A small-molecule ligand and the protein it binds are described below.
Small molecule (SMILES): Nc1ncnc2[nH]cnc12

Binding-site contacts:
Ligand atom N9 contacts residue HIS630 of chain 5.C at 4.4 Å.
Ligand atom N1 contacts residue GLY639 of chain 5.C at 3.0 Å (h-bond).
Ligand atom C2 contacts residue GLY639 of chain 5.C at 2.9 Å.
Ligand atom N3 contacts residue PRO631 of chain 5.C at 4.1 Å.
Ligand atom N3 contacts residue GLY639 of chain 5.C at 4.2 Å.
Ligand atom N1 contacts residue PRO631 of chain 5.C at 4.2 Å.
Ligand atom N6 contacts residue PHE638 of chain 5.C at 3.7 Å.
Ligand atom N6 contacts residue GLY639 of chain 5.C at 3.5 Å (h-bond).
Ligand atom N7 contacts residue HIS630 of chain 5.C at 3.7 Å.
Ligand atom C5 contacts residue SER632 of chain 5.C at 3.9 Å.
Ligand atom C2 contacts residue ILE622 of chain 5.C at 4.3 Å (hydrophobic).
Ligand atom C5 contacts residue PRO420 of chain 5.C at 4.5 Å (hydrophobic).
Ligand atom C8 contacts residue HIS630 of chain 5.C at 3.3 Å.
Ligand atom C2 contacts residue PRO631 of chain 5.C at 4.2 Å (hydrophobic).
Ligand atom N7 contacts residue ASP609 of chain 5.C at 4.0 Å.
Ligand atom N9 contacts residue PRO631 of chain 5.C at 3.8 Å.
Ligand atom C6 contacts residue GLY639 of chain 5.C at 3.7 Å.
Ligand atom N6 contacts residue PRO633 of chain 5.C at 4.4 Å.
Ligand atom N7 contacts residue SER632 of chain 5.C at 3.7 Å.
Ligand atom C4 contacts residue PRO631 of chain 5.C at 4.2 Å (hydrophobic).
Ligand atom C5 contacts residue PRO631 of chain 5.C at 4.4 Å (hydrophobic).
Ligand atom N6 contacts residue SER632 of chain 5.C at 3.6 Å.
Ligand atom N6 contacts residue GLY637 of chain 5.C at 3.4 Å (h-bond).
Ligand atom N1 contacts residue PHE638 of chain 5.C at 4.1 Å.
Ligand atom C6 contacts residue SER632 of chain 5.C at 4.0 Å.
Ligand atom C6 contacts residue PRO631 of chain 5.C at 4.3 Å (hydrophobic).

Sequence of chain 5.C:
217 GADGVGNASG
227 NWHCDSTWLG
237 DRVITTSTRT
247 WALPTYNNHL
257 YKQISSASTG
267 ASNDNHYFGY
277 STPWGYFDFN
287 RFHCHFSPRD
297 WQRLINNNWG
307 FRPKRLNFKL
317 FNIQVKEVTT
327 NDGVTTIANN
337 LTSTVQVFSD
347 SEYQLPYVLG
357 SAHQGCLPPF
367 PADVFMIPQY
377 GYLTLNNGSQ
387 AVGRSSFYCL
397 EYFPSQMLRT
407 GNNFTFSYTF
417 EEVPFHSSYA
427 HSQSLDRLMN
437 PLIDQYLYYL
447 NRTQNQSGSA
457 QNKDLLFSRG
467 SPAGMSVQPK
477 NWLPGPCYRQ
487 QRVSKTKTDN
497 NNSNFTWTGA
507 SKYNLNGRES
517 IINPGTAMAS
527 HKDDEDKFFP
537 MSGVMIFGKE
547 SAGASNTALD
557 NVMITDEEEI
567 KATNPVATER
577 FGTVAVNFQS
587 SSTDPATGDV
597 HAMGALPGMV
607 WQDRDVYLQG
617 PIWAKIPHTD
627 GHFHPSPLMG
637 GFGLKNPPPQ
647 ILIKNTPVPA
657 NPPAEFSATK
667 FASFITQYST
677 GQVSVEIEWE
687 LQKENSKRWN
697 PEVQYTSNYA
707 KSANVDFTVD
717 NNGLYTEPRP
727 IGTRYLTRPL